Binding-site contacts:
Ligand atom C1 contacts residue ASN122 of chain 1.C at 1.4 Å.
Ligand atom C5 contacts residue ASN122 of chain 1.C at 3.6 Å.
Ligand atom C6 contacts residue VAL127 of chain 1.C at 4.1 Å (hydrophobic).
Ligand atom C3 contacts residue ASN122 of chain 1.C at 3.8 Å.
Ligand atom C8 contacts residue ASN122 of chain 1.C at 3.5 Å.
Ligand atom C1 contacts residue THR124 of chain 1.C at 4.4 Å.
Ligand atom N2 contacts residue ASN122 of chain 1.C at 2.9 Å (h-bond).
Ligand atom C7 contacts residue ASN122 of chain 1.C at 3.1 Å.
Ligand atom N2 contacts residue THR124 of chain 1.C at 3.4 Å.
Ligand atom C2 contacts residue THR124 of chain 1.C at 4.3 Å.
Ligand atom O7 contacts residue ASN122 of chain 1.C at 2.9 Å (h-bond).
Ligand atom C7 contacts residue THR124 of chain 1.C at 3.8 Å.
Ligand atom C8 contacts residue THR124 of chain 1.C at 3.5 Å.
Ligand atom O6 contacts residue LYS129 of chain 1.C at 3.2 Å (salt-bridge).
Ligand atom C4 contacts residue ASN122 of chain 1.C at 4.2 Å.
Ligand atom C6 contacts residue LYS129 of chain 1.C at 3.5 Å.
Ligand atom C2 contacts residue ASN122 of chain 1.C at 2.5 Å.
Ligand atom O5 contacts residue VAL127 of chain 1.C at 4.2 Å.
Ligand atom C5 contacts residue VAL127 of chain 1.C at 3.9 Å (hydrophobic).
Ligand atom O5 contacts residue ASN122 of chain 1.C at 2.3 Å (h-bond).

A small-molecule ligand and the protein it binds are described below.
Small molecule (SMILES): CC(=O)N[C@@H]1[C@@H](O)[C@H](O)[C@@H](CO)O[C@H]1O

Sequence of chain 1.C:
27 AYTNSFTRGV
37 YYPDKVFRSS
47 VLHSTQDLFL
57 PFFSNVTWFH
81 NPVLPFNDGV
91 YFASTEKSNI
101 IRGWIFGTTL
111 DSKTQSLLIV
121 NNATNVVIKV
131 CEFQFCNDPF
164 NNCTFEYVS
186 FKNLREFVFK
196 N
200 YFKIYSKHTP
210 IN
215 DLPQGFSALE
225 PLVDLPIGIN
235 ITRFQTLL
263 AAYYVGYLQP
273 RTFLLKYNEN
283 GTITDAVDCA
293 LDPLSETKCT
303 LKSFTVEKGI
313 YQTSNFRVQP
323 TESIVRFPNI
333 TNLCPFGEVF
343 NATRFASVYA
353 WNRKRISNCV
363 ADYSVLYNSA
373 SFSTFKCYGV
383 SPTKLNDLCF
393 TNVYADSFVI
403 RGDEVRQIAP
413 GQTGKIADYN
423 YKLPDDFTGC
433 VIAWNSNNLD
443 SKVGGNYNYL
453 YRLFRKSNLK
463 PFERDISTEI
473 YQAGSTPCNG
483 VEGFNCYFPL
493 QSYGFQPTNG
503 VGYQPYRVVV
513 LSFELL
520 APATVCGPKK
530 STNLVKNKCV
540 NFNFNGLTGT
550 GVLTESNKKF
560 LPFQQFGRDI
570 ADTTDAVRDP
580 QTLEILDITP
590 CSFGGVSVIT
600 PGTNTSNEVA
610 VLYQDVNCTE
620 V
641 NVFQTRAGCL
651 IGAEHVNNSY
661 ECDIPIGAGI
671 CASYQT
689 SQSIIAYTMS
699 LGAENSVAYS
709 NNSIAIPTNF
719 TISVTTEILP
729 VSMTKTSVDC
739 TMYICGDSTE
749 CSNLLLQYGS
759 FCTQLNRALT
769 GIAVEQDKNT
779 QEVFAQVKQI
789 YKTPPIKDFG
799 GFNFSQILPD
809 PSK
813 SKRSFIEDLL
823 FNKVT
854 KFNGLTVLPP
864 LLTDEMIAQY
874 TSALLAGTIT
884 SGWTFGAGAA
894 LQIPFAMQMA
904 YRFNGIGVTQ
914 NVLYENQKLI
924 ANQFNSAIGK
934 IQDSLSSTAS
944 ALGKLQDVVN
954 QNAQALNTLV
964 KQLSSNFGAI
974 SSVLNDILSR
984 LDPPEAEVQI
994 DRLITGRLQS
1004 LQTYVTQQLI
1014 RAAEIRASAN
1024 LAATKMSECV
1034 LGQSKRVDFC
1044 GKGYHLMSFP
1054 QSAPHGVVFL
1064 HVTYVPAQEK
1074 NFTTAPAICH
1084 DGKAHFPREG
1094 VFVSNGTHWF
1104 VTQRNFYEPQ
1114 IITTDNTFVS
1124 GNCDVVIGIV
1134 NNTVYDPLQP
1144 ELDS